Binding-site contacts:
Ligand atom O contacts residue TYR91 of chain 1.A at 3.5 Å.
Ligand atom CB contacts residue ASP92 of chain 1.A at 3.6 Å.
Ligand atom CG1 contacts residue GLU33 of chain 1.B at 3.2 Å.
Ligand atom CA contacts residue TYR91 of chain 1.A at 3.5 Å (hydrophobic).
Ligand atom CH2 contacts residue LYS99 of chain 1.B at 3.4 Å.
Ligand atom CA contacts residue PHE32 of chain 1.A at 3.7 Å (hydrophobic).
Ligand atom CD2 contacts residue ASP100 of chain 1.B at 3.6 Å.
Ligand atom CZ3 contacts residue THR34 of chain 1.A at 3.3 Å.
Ligand atom O contacts residue PHE32 of chain 1.A at 3.6 Å.
Ligand atom CB contacts residue GLU33 of chain 1.B at 3.2 Å.
Ligand atom N contacts residue ASP92 of chain 1.A at 3.6 Å.
Ligand atom O contacts residue ARG50 of chain 1.A at 3.0 Å (salt-bridge).
Ligand atom CA contacts residue ASP31 of chain 1.B at 3.5 Å.
Ligand atom C contacts residue TYR91 of chain 1.A at 3.3 Å (hydrophobic).
Ligand atom N contacts residue PHE32 of chain 1.A at 3.2 Å.
Ligand atom N contacts residue ARG50 of chain 1.A at 3.7 Å.
Ligand atom CZ3 contacts residue LYS99 of chain 1.B at 3.7 Å.
Ligand atom CA contacts residue TYR91 of chain 1.A at 3.3 Å (hydrophobic).
Ligand atom CA contacts residue ARG50 of chain 1.A at 3.6 Å.
Ligand atom N contacts residue TYR91 of chain 1.A at 2.5 Å (h-bond).
Ligand atom C contacts residue GLU33 of chain 1.B at 3.5 Å.
Ligand atom CZ2 contacts residue TYR49 of chain 1.A at 3.6 Å (hydrophobic).
Ligand atom CG2 contacts residue GLY57 of chain 1.B at 3.6 Å.
Ligand atom CA contacts residue GLU33 of chain 1.B at 3.7 Å.
Ligand atom CB contacts residue TYR91 of chain 1.A at 3.0 Å (hydrophobic).
Ligand atom N contacts residue TYR32 of chain 1.B at 3.3 Å.
Ligand atom CD1 contacts residue ARG98 of chain 1.B at 3.5 Å.
Ligand atom CD1 contacts residue GLU33 of chain 1.B at 3.4 Å.
Ligand atom O contacts residue TYR91 of chain 1.A at 3.0 Å (h-bond).
Ligand atom N contacts residue GLU33 of chain 1.B at 2.5 Å (salt-bridge).
Ligand atom CA contacts residue GLU33 of chain 1.B at 3.4 Å.
Ligand atom NE1 contacts residue TYR49 of chain 1.A at 3.3 Å.
Ligand atom O contacts residue PHE94 of chain 1.A at 3.6 Å.
Ligand atom CZ2 contacts residue ASP100 of chain 1.B at 3.7 Å.
Ligand atom CE2 contacts residue TYR49 of chain 1.A at 3.6 Å (hydrophobic).
Ligand atom O contacts residue ARG50 of chain 1.A at 3.5 Å (salt-bridge).
Ligand atom OXT contacts residue HIS52 of chain 1.B at 3.0 Å.
Ligand atom CD1 contacts residue GLY50 of chain 1.B at 3.6 Å.
Ligand atom CD1 contacts residue TYR49 of chain 1.A at 3.4 Å (hydrophobic).
Ligand atom CA contacts residue TYR32 of chain 1.B at 3.5 Å (hydrophobic).

Sequence of chain 1.B:
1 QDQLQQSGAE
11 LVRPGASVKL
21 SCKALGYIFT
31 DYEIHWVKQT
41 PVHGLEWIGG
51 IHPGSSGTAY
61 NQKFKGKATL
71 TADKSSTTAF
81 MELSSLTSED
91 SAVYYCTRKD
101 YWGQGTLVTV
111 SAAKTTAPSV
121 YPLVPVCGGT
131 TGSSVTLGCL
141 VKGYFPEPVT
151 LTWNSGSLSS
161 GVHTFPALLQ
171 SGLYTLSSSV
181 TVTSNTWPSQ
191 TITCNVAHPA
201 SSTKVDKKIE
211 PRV

Sequence of chain 1.A:
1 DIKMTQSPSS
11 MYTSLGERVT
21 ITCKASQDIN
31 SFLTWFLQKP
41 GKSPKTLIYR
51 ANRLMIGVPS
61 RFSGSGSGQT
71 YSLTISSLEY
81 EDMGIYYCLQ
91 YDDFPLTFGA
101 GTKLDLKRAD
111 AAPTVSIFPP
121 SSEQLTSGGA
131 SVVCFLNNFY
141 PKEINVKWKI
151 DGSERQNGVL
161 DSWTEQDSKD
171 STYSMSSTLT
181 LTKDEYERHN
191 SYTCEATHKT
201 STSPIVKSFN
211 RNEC

A small-molecule ligand and the protein it binds are described below.
Small molecule (SMILES): CC[C@H](C)[C@H](NC(=O)[C@H](CCCN=C(N)N)NC(=O)[C@H](C)NC(=O)CNC(=O)CNC(=O)[C@H](CC1=c2ccccc2=NC1)NC(=O)[C@H](CCC(=O)O)NC(=O)[C@H](Cc1ccc(O)cc1)NC(=O)[C@H](CC(C)C)NC(=O)CN)C(=O)N[C@H](C(=O)O)[C@@H](C)O